Sequence of chain 1.A:
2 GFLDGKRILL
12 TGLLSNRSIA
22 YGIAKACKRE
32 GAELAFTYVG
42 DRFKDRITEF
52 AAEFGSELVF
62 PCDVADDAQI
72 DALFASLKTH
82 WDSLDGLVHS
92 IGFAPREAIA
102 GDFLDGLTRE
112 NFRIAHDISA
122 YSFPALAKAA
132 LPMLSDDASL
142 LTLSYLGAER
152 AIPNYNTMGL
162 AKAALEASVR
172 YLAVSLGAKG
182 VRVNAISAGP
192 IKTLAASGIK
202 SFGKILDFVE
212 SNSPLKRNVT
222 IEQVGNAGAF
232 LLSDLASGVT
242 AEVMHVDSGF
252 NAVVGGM

This protein binds this small molecule.
Small molecule (SMILES): CCCCCCc1ccc(Oc2ccc([N+](=O)[O-])cc2)c(O)c1

Binding-site contacts:
Ligand atom N contacts residue PHE94 of chain 1.A at 3.9 Å.
Ligand atom C2 contacts residue NAD1 of chain 1.B at 3.8 Å.
Ligand atom C11 contacts residue TYR146 of chain 1.A at 3.8 Å (hydrophobic).
Ligand atom C11 contacts residue NAD1 of chain 1.B at 3.4 Å.
Ligand atom O2 contacts residue ILE100 of chain 1.A at 3.5 Å.
Ligand atom C17 contacts residue TYR146 of chain 1.A at 3.8 Å (hydrophobic).
Ligand atom C4 contacts residue GLY93 of chain 1.A at 3.4 Å.
Ligand atom C1 contacts residue NAD1 of chain 1.B at 3.4 Å.
Ligand atom C6 contacts residue ILE100 of chain 1.A at 4.0 Å (hydrophobic).
Ligand atom C15 contacts residue TYR156 of chain 1.A at 3.7 Å (hydrophobic).
Ligand atom C2 contacts residue ALA196 of chain 1.A at 3.8 Å (hydrophobic).
Ligand atom O2 contacts residue ALA95 of chain 1.A at 3.0 Å (h-bond).
Ligand atom O3 contacts residue PHE94 of chain 1.A at 3.4 Å.
Ligand atom C17 contacts residue NAD1 of chain 1.B at 3.6 Å.
Ligand atom O contacts residue TYR156 of chain 1.A at 2.5 Å (h-bond).
Ligand atom C3 contacts residue ALA196 of chain 1.A at 3.5 Å (hydrophobic).
Ligand atom C16 contacts residue ASN155 of chain 1.A at 3.9 Å.
Ligand atom C12 contacts residue TYR146 of chain 1.A at 4.0 Å (hydrophobic).
Ligand atom C8 contacts residue NAD1 of chain 1.B at 3.5 Å.
Ligand atom C17 contacts residue TYR156 of chain 1.A at 3.5 Å (hydrophobic).
Ligand atom O1 contacts residue NAD1 of chain 1.B at 3.1 Å (h-bond).
Ligand atom C9 contacts residue NAD1 of chain 1.B at 3.2 Å.
Ligand atom C12 contacts residue PHE203 of chain 1.A at 3.9 Å (hydrophobic).
Ligand atom C4 contacts residue ALA196 of chain 1.A at 4.0 Å (hydrophobic).
Ligand atom O contacts residue NAD1 of chain 1.B at 2.6 Å (h-bond).
Ligand atom C15 contacts residue PRO154 of chain 1.A at 3.7 Å (hydrophobic).
Ligand atom C4 contacts residue PHE94 of chain 1.A at 3.9 Å (hydrophobic).
Ligand atom C16 contacts residue TYR156 of chain 1.A at 3.6 Å (hydrophobic).
Ligand atom C16 contacts residue ILE200 of chain 1.A at 3.6 Å (hydrophobic).
Ligand atom N contacts residue ALA95 of chain 1.A at 3.3 Å (h-bond).
Ligand atom C contacts residue TYR156 of chain 1.A at 3.4 Å (hydrophobic).
Ligand atom C13 contacts residue TYR156 of chain 1.A at 3.8 Å (hydrophobic).
Ligand atom O3 contacts residue ALA95 of chain 1.A at 3.2 Å (h-bond).
Ligand atom C13 contacts residue TYR146 of chain 1.A at 3.8 Å (hydrophobic).
Ligand atom O1 contacts residue ALA196 of chain 1.A at 3.9 Å.
Ligand atom C3 contacts residue GLY93 of chain 1.A at 3.7 Å.
Ligand atom C contacts residue NAD1 of chain 1.B at 3.5 Å.
Ligand atom O contacts residue LYS163 of chain 1.A at 3.8 Å.
Ligand atom C3 contacts residue NAD1 of chain 1.B at 4.0 Å.
Ligand atom C10 contacts residue NAD1 of chain 1.B at 3.4 Å.